Sequence of chain 2.A:
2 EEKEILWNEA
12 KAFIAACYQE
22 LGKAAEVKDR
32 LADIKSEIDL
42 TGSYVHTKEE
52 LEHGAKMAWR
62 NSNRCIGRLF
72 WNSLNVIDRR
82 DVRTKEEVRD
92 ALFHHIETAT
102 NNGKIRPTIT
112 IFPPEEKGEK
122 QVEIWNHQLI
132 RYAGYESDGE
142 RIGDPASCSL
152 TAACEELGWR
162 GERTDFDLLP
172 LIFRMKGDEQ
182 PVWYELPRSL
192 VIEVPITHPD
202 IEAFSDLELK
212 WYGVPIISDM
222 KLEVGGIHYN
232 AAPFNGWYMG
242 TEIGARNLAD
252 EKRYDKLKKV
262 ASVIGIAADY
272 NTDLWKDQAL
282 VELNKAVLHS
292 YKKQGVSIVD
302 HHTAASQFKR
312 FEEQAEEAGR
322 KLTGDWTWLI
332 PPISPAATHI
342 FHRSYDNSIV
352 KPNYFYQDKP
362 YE

The protein below binds the small molecule below.
Small molecule (SMILES): Cc1cc(N)nc(CCc2cc(C#N)cc(CCc3cc(C)cc(N)n3)c2)c1

Binding-site contacts:
Ligand atom C29 contacts residue HEM1 of chain 2.B at 3.0 Å.
Ligand atom C09 contacts residue ILE218 of chain 2.A at 3.4 Å (hydrophobic).
Ligand atom C24 contacts residue TYR357 of chain 2.A at 3.5 Å (hydrophobic).
Ligand atom C06 contacts residue HEM1 of chain 2.B at 3.8 Å.
Ligand atom N02 contacts residue HEM1 of chain 2.B at 3.5 Å.
Ligand atom N22 contacts residue ARG65 of chain 2.A at 3.1 Å (salt-bridge).
Ligand atom C15 contacts residue HEM1 of chain 2.B at 3.6 Å.
Ligand atom C26 contacts residue TYR357 of chain 2.A at 3.7 Å (hydrophobic).
Ligand atom C07 contacts residue HEM1 of chain 2.B at 3.4 Å.
Ligand atom N02 contacts residue TRP238 of chain 2.A at 2.8 Å (h-bond).
Ligand atom N02 contacts residue TYR239 of chain 2.A at 3.7 Å.
Ligand atom N02 contacts residue GLU243 of chain 2.A at 2.8 Å (salt-bridge).
Ligand atom N10 contacts residue ARG132 of chain 2.A at 3.1 Å (salt-bridge).
Ligand atom C28 contacts residue HEM1 of chain 2.B at 3.2 Å.
Ligand atom C07 contacts residue PHE235 of chain 2.A at 3.5 Å (hydrophobic).
Ligand atom N01 contacts residue HEM1 of chain 2.B at 3.7 Å.
Ligand atom C02 contacts residue HEM1 of chain 2.B at 3.7 Å.
Ligand atom C27 contacts residue TYR357 of chain 2.A at 3.7 Å (hydrophobic).
Ligand atom C14 contacts residue HEM1 of chain 2.B at 3.2 Å.
Ligand atom N21 contacts residue TYR357 of chain 2.A at 3.7 Å.
Ligand atom C06 contacts residue GLU243 of chain 2.A at 3.5 Å.
Ligand atom N01 contacts residue GLU243 of chain 2.A at 2.7 Å (salt-bridge).
Ligand atom C08 contacts residue GLU243 of chain 2.A at 3.3 Å.
Ligand atom C25 contacts residue TYR357 of chain 2.A at 3.6 Å (hydrophobic).
Ligand atom C03 contacts residue HEM1 of chain 2.B at 3.4 Å.
Ligand atom C10 contacts residue ARG132 of chain 2.A at 3.7 Å.
Ligand atom C08 contacts residue HEM1 of chain 2.B at 3.4 Å.
Ligand atom C12 contacts residue GLN129 of chain 2.A at 3.7 Å.
Ligand atom C26 contacts residue HEM1 of chain 2.B at 3.4 Å.
Ligand atom N22 contacts residue HEM1 of chain 2.B at 3.1 Å (h-bond).
Ligand atom C23 contacts residue TYR357 of chain 2.A at 3.6 Å (hydrophobic).
Ligand atom C22 contacts residue TYR357 of chain 2.A at 3.5 Å (hydrophobic).
Ligand atom C05 contacts residue ILE218 of chain 2.A at 3.8 Å (hydrophobic).
Ligand atom C22 contacts residue HEM1 of chain 2.B at 3.7 Å.
Ligand atom C07 contacts residue GLY237 of chain 2.A at 3.7 Å.
Ligand atom C02 contacts residue GLU243 of chain 2.A at 3.6 Å.
Ligand atom N10 contacts residue ASN248 of chain 2.A at 3.5 Å (h-bond).
Ligand atom N10 contacts residue ARG254 of chain 2.A at 3.2 Å (salt-bridge).
Ligand atom C29 contacts residue TRP329 of chain 2.A at 3.5 Å (hydrophobic).
Ligand atom N21 contacts residue HEM1 of chain 2.B at 2.7 Å (h-bond).